Binding-site contacts:
Ligand atom C7 contacts residue PRO277 of chain 1.A at 4.1 Å (hydrophobic).
Ligand atom O5 contacts residue ASN278 of chain 1.A at 4.2 Å.
Ligand atom N2 contacts residue ASN278 of chain 1.A at 3.5 Å (h-bond).
Ligand atom C8 contacts residue PRO277 of chain 1.A at 3.6 Å (hydrophobic).
Ligand atom C2 contacts residue ASN278 of chain 1.A at 3.9 Å.
Ligand atom C8 contacts residue ARG262 of chain 1.A at 4.2 Å.
Ligand atom C7 contacts residue ASN278 of chain 1.A at 4.5 Å.
Ligand atom C1 contacts residue ASN278 of chain 1.A at 3.1 Å.
Ligand atom O7 contacts residue PRO277 of chain 1.A at 4.4 Å.

A small-molecule ligand and the protein it binds are described below.
Small molecule (SMILES): CC(=O)N[C@@H]1[C@@H](O)[C@H](O)[C@@H](CO)O[C@H]1O

Sequence of chain 1.A:
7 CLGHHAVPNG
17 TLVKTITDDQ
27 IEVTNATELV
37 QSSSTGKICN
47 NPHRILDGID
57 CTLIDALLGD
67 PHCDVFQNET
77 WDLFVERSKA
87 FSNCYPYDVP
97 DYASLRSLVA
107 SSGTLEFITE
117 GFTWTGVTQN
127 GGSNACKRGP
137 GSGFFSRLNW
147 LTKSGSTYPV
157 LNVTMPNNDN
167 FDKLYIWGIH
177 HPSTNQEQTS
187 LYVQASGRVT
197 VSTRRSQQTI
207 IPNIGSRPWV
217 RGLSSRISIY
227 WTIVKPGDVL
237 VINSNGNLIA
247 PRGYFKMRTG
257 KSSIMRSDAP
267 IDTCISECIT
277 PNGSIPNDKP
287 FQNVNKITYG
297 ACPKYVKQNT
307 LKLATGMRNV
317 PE